Binding-site contacts:
Ligand atom N2 contacts residue ASN70 of chain 1.D at 3.0 Å (h-bond).
Ligand atom C5 contacts residue ASN70 of chain 1.D at 3.6 Å.
Ligand atom O7 contacts residue ASN70 of chain 1.D at 3.4 Å (h-bond).
Ligand atom C7 contacts residue ASN70 of chain 1.D at 3.2 Å.
Ligand atom C2 contacts residue ASN70 of chain 1.D at 2.5 Å.
Ligand atom C8 contacts residue ASN70 of chain 1.D at 3.8 Å.
Ligand atom C4 contacts residue ASN70 of chain 1.D at 4.2 Å.
Ligand atom C1 contacts residue ASN70 of chain 1.D at 1.4 Å.
Ligand atom O5 contacts residue ASN70 of chain 1.D at 2.4 Å (h-bond).
Ligand atom C3 contacts residue ASN70 of chain 1.D at 3.8 Å.

A small-molecule ligand and the protein it binds are described below.
Small molecule (SMILES): CC(=O)N[C@@H]1[C@@H](O)[C@H](O)[C@@H](CO)O[C@H]1O

Sequence of chain 1.D:
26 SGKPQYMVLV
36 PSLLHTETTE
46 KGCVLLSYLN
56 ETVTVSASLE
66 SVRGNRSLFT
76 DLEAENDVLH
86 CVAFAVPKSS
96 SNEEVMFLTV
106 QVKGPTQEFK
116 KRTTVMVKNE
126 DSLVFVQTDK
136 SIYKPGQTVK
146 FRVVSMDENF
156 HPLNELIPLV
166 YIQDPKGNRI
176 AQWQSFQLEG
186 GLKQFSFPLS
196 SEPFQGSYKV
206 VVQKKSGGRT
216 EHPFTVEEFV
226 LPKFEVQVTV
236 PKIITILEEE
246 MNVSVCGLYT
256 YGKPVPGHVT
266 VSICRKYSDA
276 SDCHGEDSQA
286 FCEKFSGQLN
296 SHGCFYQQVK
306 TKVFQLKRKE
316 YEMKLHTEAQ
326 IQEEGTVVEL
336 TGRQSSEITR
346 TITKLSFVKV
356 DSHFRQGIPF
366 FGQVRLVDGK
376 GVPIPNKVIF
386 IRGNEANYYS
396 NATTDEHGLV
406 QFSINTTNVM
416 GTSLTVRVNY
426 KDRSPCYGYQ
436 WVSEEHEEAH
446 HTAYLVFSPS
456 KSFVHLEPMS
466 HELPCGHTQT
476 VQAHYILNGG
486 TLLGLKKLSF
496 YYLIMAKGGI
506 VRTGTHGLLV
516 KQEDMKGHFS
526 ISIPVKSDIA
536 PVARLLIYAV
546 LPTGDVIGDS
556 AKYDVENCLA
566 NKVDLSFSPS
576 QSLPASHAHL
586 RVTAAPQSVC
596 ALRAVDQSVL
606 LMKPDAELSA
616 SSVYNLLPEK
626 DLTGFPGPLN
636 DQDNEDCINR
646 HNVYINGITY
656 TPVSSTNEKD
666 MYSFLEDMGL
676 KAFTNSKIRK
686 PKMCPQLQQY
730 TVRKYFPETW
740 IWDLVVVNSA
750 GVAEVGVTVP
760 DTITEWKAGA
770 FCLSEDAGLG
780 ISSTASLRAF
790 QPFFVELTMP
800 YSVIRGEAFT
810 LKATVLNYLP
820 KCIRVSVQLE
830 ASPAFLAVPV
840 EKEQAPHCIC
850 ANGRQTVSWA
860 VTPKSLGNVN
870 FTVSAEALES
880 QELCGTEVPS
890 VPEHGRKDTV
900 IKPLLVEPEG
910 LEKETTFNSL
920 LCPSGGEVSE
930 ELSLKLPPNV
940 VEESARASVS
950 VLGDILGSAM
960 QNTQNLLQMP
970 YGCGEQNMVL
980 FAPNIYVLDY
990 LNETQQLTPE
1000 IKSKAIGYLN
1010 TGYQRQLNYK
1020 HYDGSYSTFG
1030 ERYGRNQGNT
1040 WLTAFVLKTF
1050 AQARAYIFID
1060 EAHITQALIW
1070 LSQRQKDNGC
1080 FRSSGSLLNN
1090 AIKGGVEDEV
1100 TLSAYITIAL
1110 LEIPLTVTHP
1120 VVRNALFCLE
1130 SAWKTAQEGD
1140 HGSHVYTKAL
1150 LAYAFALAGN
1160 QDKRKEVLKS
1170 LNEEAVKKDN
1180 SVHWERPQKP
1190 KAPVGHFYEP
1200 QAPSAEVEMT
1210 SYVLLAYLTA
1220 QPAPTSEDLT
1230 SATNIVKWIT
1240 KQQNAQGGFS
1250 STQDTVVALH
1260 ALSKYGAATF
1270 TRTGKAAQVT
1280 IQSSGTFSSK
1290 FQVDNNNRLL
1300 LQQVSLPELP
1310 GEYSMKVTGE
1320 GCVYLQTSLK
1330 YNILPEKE